Binding-site contacts:
Ligand atom O3 contacts residue LYS156 of chain 25.B at 3.0 Å.
Ligand atom C6 contacts residue LEU62 of chain 25.B at 3.5 Å (hydrophobic).
Ligand atom O6B contacts residue HIS155 of chain 25.B at 3.3 Å (h-bond).
Ligand atom O5B contacts residue LYS156 of chain 25.B at 3.3 Å.
Ligand atom OAH contacts residue THR4 of chain 25.B at 3.7 Å.
Ligand atom OAF contacts residue THR4 of chain 25.B at 2.9 Å (h-bond).
Ligand atom O6B contacts residue ARG157 of chain 25.B at 3.3 Å (salt-bridge).
Ligand atom O6B contacts residue LEU62 of chain 25.B at 4.0 Å.
Ligand atom C6 contacts residue HIS94 of chain 25.B at 3.9 Å.
Ligand atom C6 contacts residue SER93 of chain 25.B at 4.0 Å.
Ligand atom O6A contacts residue HIS94 of chain 25.B at 3.2 Å (h-bond).
Ligand atom OAF contacts residue ALA158 of chain 25.B at 3.3 Å.
Ligand atom O3 contacts residue ALA158 of chain 25.B at 3.0 Å (h-bond).
Ligand atom C5 contacts residue LEU62 of chain 25.B at 3.8 Å (hydrophobic).
Ligand atom OBI contacts residue LYS156 of chain 25.B at 4.0 Å.
Ligand atom O6A contacts residue SER93 of chain 25.B at 3.2 Å.
Ligand atom O6A contacts residue LEU62 of chain 25.B at 3.4 Å.
Ligand atom O4 contacts residue HIS155 of chain 25.B at 3.5 Å (h-bond).
Ligand atom O6A contacts residue HIS155 of chain 25.B at 3.8 Å.
Ligand atom C3 contacts residue ALA158 of chain 25.B at 4.0 Å (hydrophobic).
Ligand atom O6B contacts residue HIS94 of chain 25.B at 4.0 Å.
Ligand atom O5 contacts residue HIS155 of chain 25.B at 3.6 Å.
Ligand atom C5 contacts residue HIS155 of chain 25.B at 4.0 Å.
Ligand atom O6B contacts residue LYS156 of chain 25.B at 3.3 Å.
Ligand atom O5 contacts residue LYS156 of chain 25.B at 3.4 Å.
Ligand atom O4 contacts residue LYS156 of chain 25.B at 3.5 Å.
Ligand atom C2 contacts residue ALA158 of chain 25.B at 3.7 Å (hydrophobic).
Ligand atom C6 contacts residue HIS155 of chain 25.B at 3.4 Å.
Ligand atom SAG contacts residue ARG157 of chain 25.B at 3.6 Å (salt-bridge).
Ligand atom O3 contacts residue ARG157 of chain 25.B at 3.3 Å (salt-bridge).
Ligand atom O5 contacts residue ARG157 of chain 25.B at 3.8 Å.
Ligand atom SAG contacts residue THR4 of chain 25.B at 3.9 Å.
Ligand atom O4 contacts residue SER93 of chain 25.B at 3.0 Å (h-bond).
Ligand atom C3 contacts residue LYS156 of chain 25.B at 4.0 Å.
Ligand atom OAH contacts residue ARG157 of chain 25.B at 3.1 Å (salt-bridge).
Ligand atom OAF contacts residue ARG157 of chain 25.B at 2.8 Å (salt-bridge).
Ligand atom OAH contacts residue LEU2 of chain 25.B at 2.8 Å (h-bond).
Ligand atom OAH contacts residue ASP3 of chain 25.B at 4.0 Å.
Ligand atom C3 contacts residue ARG157 of chain 25.B at 3.7 Å.
Ligand atom C4 contacts residue LYS156 of chain 25.B at 4.0 Å.

This protein binds this small molecule.
Small molecule (SMILES): O=C(O)[C@@H]1O[C@H](O[C@H]2[C@@H](OS(=O)(=O)O)O[C@@H](O)[C@H](NS(=O)(=O)O)[C@H]2O)[C@@H](OS(=O)(=O)O)[C@H](O)[C@@H]1O

Sequence of chain 25.B:
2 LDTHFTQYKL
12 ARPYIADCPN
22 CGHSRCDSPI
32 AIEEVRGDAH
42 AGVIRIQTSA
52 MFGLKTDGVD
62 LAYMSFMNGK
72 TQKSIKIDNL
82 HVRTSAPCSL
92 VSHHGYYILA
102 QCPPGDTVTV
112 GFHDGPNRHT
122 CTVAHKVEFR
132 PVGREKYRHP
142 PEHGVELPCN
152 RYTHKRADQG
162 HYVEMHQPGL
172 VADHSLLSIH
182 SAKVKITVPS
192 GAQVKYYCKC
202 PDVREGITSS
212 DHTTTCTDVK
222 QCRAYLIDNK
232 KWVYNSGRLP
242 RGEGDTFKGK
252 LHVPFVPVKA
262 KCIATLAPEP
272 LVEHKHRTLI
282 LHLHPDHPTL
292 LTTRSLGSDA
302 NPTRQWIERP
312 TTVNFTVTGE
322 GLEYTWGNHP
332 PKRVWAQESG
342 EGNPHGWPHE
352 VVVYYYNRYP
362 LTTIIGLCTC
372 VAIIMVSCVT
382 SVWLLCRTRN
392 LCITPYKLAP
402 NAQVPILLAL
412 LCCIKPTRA